The protein below binds the small molecule below.
Small molecule (SMILES): CCCCCCc1sc(N)nc1C(=O)O

Sequence of chain 1.A:
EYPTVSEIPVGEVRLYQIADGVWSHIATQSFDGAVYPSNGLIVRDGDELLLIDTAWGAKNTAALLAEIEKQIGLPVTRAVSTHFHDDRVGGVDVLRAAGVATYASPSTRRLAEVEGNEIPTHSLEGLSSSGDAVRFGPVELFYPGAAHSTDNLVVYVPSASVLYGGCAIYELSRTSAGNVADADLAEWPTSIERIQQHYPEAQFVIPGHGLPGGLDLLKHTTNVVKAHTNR

Binding-site contacts:
Ligand atom N01 contacts residue HIS209 of chain 1.A at 4.2 Å.
Ligand atom C14 contacts residue HIS209 of chain 1.A at 3.7 Å.
Ligand atom N01 contacts residue ZN1 of chain 1.D at 3.8 Å.
Ligand atom O07 contacts residue ZN1 of chain 1.D at 2.2 Å.
Ligand atom C02 contacts residue ZN1 of chain 1.D at 3.3 Å.
Ligand atom O06 contacts residue ARG174 of chain 1.A at 2.7 Å (salt-bridge).
Ligand atom C13 contacts residue TYR36 of chain 1.A at 4.2 Å (hydrophobic).
Ligand atom C11 contacts residue ARG174 of chain 1.A at 3.7 Å.
Ligand atom C02 contacts residue HIS209 of chain 1.A at 3.6 Å.
Ligand atom C04 contacts residue HIS209 of chain 1.A at 3.4 Å.
Ligand atom N01 contacts residue ASP87 of chain 1.A at 3.2 Å (salt-bridge).
Ligand atom O07 contacts residue HIS148 of chain 1.A at 3.5 Å.
Ligand atom C02 contacts residue ASP87 of chain 1.A at 3.6 Å.
Ligand atom C12 contacts residue HIS209 of chain 1.A at 3.8 Å.
Ligand atom C04 contacts residue ZN1 of chain 1.D at 3.0 Å.
Ligand atom C09 contacts residue ARG174 of chain 1.A at 3.8 Å.
Ligand atom C13 contacts residue PRO37 of chain 1.A at 4.1 Å (hydrophobic).
Ligand atom C05 contacts residue HIS148 of chain 1.A at 4.2 Å.
Ligand atom C08 contacts residue HIS209 of chain 1.A at 4.2 Å.
Ligand atom C05 contacts residue ZN1 of chain 1.D at 3.0 Å.
Ligand atom S15 contacts residue TRP56 of chain 1.A at 3.4 Å.
Ligand atom C13 contacts residue HIS209 of chain 1.A at 4.1 Å.
Ligand atom C14 contacts residue GLY210 of chain 1.A at 4.0 Å.
Ligand atom N01 contacts residue TRP56 of chain 1.A at 2.9 Å.
Ligand atom C02 contacts residue TRP56 of chain 1.A at 3.5 Å (hydrophobic).
Ligand atom C12 contacts residue ARG174 of chain 1.A at 3.8 Å.
Ligand atom N03 contacts residue HIS209 of chain 1.A at 3.2 Å (h-bond).
Ligand atom C05 contacts residue ARG174 of chain 1.A at 3.9 Å.
Ligand atom C10 contacts residue ARG174 of chain 1.A at 3.9 Å.
Ligand atom N03 contacts residue ASP87 of chain 1.A at 3.3 Å (salt-bridge).
Ligand atom C05 contacts residue HIS209 of chain 1.A at 3.4 Å.
Ligand atom C11 contacts residue TYR36 of chain 1.A at 3.4 Å (hydrophobic).
Ligand atom C14 contacts residue GLU171 of chain 1.A at 3.3 Å.
Ligand atom O07 contacts residue CYS167 of chain 1.A at 3.1 Å (h-bond).
Ligand atom O07 contacts residue HIS209 of chain 1.A at 2.9 Å (h-bond).
Ligand atom C10 contacts residue TYR36 of chain 1.A at 3.6 Å (hydrophobic).
Ligand atom C09 contacts residue TYR36 of chain 1.A at 4.0 Å (hydrophobic).
Ligand atom S15 contacts residue PHE31 of chain 1.A at 4.2 Å.
Ligand atom N03 contacts residue ZN1 of chain 1.D at 2.3 Å.
Ligand atom S15 contacts residue TYR36 of chain 1.A at 4.2 Å.